This small molecule binds to this protein.
Small molecule (SMILES): CC(=O)N[C@@H]1[C@@H](O)[C@H](O)[C@@H](CO)O[C@H]1O

Sequence of chain 1.D:
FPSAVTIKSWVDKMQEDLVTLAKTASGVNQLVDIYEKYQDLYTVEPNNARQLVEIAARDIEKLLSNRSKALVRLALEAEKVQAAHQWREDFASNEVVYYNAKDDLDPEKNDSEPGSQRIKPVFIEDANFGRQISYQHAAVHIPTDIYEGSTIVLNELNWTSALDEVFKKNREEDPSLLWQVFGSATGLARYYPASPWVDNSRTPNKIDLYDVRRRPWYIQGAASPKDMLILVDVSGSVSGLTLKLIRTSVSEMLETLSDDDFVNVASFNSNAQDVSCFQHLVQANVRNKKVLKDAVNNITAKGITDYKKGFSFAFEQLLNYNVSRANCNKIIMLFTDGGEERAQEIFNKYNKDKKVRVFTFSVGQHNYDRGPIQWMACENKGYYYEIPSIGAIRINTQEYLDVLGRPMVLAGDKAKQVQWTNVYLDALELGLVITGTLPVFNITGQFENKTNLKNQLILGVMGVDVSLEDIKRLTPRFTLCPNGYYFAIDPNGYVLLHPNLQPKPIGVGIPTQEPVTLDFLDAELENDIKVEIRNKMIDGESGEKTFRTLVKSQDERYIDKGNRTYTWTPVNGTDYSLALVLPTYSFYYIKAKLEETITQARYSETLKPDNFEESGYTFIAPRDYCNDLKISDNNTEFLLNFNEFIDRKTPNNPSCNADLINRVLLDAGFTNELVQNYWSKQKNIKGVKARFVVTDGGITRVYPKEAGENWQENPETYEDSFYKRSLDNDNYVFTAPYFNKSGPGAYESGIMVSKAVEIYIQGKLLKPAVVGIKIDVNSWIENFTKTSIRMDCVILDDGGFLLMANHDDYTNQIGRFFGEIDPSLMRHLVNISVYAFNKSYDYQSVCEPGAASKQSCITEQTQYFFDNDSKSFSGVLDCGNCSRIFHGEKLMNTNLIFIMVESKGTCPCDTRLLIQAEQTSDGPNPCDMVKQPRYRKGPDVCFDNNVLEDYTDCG

Binding-site contacts:
Ligand atom C2 contacts residue ASN604 of chain 1.D at 2.5 Å.
Ligand atom C7 contacts residue ARG589 of chain 1.D at 3.7 Å.
Ligand atom N2 contacts residue ARG589 of chain 1.D at 4.2 Å.
Ligand atom O7 contacts residue ASN604 of chain 1.D at 4.0 Å.
Ligand atom C2 contacts residue ARG589 of chain 1.D at 4.3 Å.
Ligand atom C8 contacts residue PHE588 of chain 1.D at 3.6 Å (hydrophobic).
Ligand atom O6 contacts residue ASN604 of chain 1.D at 4.4 Å.
Ligand atom C7 contacts residue ASN604 of chain 1.D at 3.1 Å.
Ligand atom C8 contacts residue ASN604 of chain 1.D at 3.4 Å.
Ligand atom C1 contacts residue ASN604 of chain 1.D at 1.4 Å.
Ligand atom O7 contacts residue ARG589 of chain 1.D at 3.2 Å.
Ligand atom C4 contacts residue ASN604 of chain 1.D at 4.2 Å.
Ligand atom C3 contacts residue ASN604 of chain 1.D at 3.9 Å.
Ligand atom C7 contacts residue PHE588 of chain 1.D at 4.4 Å (hydrophobic).
Ligand atom C8 contacts residue ARG589 of chain 1.D at 4.3 Å.
Ligand atom C5 contacts residue ASN604 of chain 1.D at 3.6 Å.
Ligand atom O5 contacts residue ASN604 of chain 1.D at 2.3 Å (h-bond).
Ligand atom C8 contacts residue THR587 of chain 1.D at 3.7 Å.
Ligand atom N2 contacts residue ASN604 of chain 1.D at 2.4 Å (h-bond).